Binding-site contacts:
Ligand atom C9 contacts residue PRO124 of chain 1.A at 3.2 Å (hydrophobic).
Ligand atom C10 contacts residue PRO124 of chain 1.A at 3.7 Å (hydrophobic).
Ligand atom N1 contacts residue PHE92 of chain 1.A at 3.4 Å.
Ligand atom C2 contacts residue PHE92 of chain 1.A at 3.5 Å (hydrophobic).
Ligand atom C3 contacts residue PHE92 of chain 1.A at 3.6 Å (hydrophobic).
Ligand atom C9 contacts residue PHE92 of chain 1.A at 4.1 Å (hydrophobic).
Ligand atom O2 contacts residue ARG131 of chain 1.A at 2.8 Å (salt-bridge).
Ligand atom O1 contacts residue PRO124 of chain 1.A at 3.7 Å.
Ligand atom N1 contacts residue PRO124 of chain 1.A at 3.2 Å (h-bond).
Ligand atom CL2 contacts residue ASP224 of chain 1.A at 3.7 Å.
Ligand atom CL2 contacts residue PHE16 of chain 1.A at 3.4 Å.
Ligand atom C7 contacts residue GLN13 of chain 1.A at 3.5 Å.
Ligand atom C8 contacts residue ASP224 of chain 1.A at 3.9 Å.
Ligand atom O2 contacts residue PHE92 of chain 1.A at 3.4 Å.
Ligand atom CL1 contacts residue GLN13 of chain 1.A at 4.0 Å.
Ligand atom CL2 contacts residue GLN13 of chain 1.A at 3.8 Å.
Ligand atom C1 contacts residue THR126 of chain 1.A at 3.9 Å.
Ligand atom CL2 contacts residue PHE250 of chain 1.A at 3.8 Å.
Ligand atom C2 contacts residue ARG131 of chain 1.A at 3.5 Å.
Ligand atom C8 contacts residue PRO124 of chain 1.A at 4.0 Å (hydrophobic).
Ligand atom O3 contacts residue SER180 of chain 1.A at 3.9 Å.
Ligand atom C2 contacts residue THR126 of chain 1.A at 3.8 Å.
Ligand atom CL1 contacts residue TRP223 of chain 1.A at 3.1 Å.
Ligand atom C6 contacts residue GLN13 of chain 1.A at 3.8 Å.
Ligand atom N1 contacts residue THR126 of chain 1.A at 3.6 Å.
Ligand atom O1 contacts residue LEU125 of chain 1.A at 3.6 Å.
Ligand atom C7 contacts residue VAL227 of chain 1.A at 4.1 Å (hydrophobic).
Ligand atom C4 contacts residue PHE92 of chain 1.A at 3.8 Å (hydrophobic).
Ligand atom O1 contacts residue PHE92 of chain 1.A at 3.5 Å.
Ligand atom O1 contacts residue THR126 of chain 1.A at 2.9 Å (h-bond).
Ligand atom O1 contacts residue ARG131 of chain 1.A at 2.9 Å (salt-bridge).
Ligand atom C3 contacts residue SER180 of chain 1.A at 3.9 Å.
Ligand atom C8 contacts residue GLN13 of chain 1.A at 3.8 Å.
Ligand atom C5 contacts residue PHE92 of chain 1.A at 3.9 Å (hydrophobic).
Ligand atom CL2 contacts residue PRO124 of chain 1.A at 3.6 Å.
Ligand atom C7 contacts residue ASP224 of chain 1.A at 3.7 Å.
Ligand atom C9 contacts residue PHE250 of chain 1.A at 3.7 Å (hydrophobic).
Ligand atom C1 contacts residue PHE92 of chain 1.A at 3.6 Å (hydrophobic).
Ligand atom C10 contacts residue PHE92 of chain 1.A at 3.6 Å (hydrophobic).
Ligand atom C8 contacts residue PHE250 of chain 1.A at 4.0 Å (hydrophobic).

Sequence of chain 1.A:
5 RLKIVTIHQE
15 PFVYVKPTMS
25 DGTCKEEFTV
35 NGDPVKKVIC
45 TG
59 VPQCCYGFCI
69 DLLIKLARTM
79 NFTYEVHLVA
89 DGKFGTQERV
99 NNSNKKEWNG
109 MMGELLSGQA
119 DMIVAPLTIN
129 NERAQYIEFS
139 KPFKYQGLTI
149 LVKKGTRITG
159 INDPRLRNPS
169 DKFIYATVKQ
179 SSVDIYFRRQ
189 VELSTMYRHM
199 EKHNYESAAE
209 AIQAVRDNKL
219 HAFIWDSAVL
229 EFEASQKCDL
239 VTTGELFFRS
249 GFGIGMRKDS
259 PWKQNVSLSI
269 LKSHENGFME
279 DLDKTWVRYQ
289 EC

This protein binds this small molecule.
Small molecule (SMILES): O=C(O)c1cc(O)c2c(Cl)cc(Cl)cc2n1